Sequence of chain 3.F:
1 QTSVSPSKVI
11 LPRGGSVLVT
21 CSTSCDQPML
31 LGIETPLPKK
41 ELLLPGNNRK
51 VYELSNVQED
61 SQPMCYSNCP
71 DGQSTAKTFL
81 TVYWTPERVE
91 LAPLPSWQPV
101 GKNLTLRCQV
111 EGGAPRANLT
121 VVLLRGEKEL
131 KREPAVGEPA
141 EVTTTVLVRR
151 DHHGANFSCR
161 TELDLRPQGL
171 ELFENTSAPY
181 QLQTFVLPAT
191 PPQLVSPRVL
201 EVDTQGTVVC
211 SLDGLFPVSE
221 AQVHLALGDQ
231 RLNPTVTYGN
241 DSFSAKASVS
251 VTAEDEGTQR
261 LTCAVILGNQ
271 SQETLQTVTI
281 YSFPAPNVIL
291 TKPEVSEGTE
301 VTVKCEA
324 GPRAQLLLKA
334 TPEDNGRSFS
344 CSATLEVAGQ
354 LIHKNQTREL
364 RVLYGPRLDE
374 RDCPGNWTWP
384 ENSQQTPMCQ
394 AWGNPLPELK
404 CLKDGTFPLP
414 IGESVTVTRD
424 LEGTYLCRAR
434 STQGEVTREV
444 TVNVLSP

Binding-site contacts:
Ligand atom C7 contacts residue PRO86 of chain 3.F at 4.3 Å (hydrophobic).
Ligand atom C8 contacts residue ARG88 of chain 3.F at 4.3 Å.
Ligand atom C5 contacts residue ASN175 of chain 3.F at 3.6 Å.
Ligand atom O3 contacts residue NAG1 of chain 3.K at 3.9 Å.
Ligand atom O5 contacts residue THR85 of chain 3.F at 4.3 Å.
Ligand atom O6 contacts residue THR85 of chain 3.F at 4.4 Å.
Ligand atom C3 contacts residue THR85 of chain 3.F at 4.4 Å.
Ligand atom C1 contacts residue GLU174 of chain 3.F at 4.1 Å.
Ligand atom C8 contacts residue ASN175 of chain 3.F at 4.5 Å.
Ligand atom C8 contacts residue GLU87 of chain 3.F at 3.6 Å.
Ligand atom N2 contacts residue THR85 of chain 3.F at 4.5 Å.
Ligand atom C3 contacts residue NAG1 of chain 3.K at 3.7 Å.
Ligand atom O6 contacts residue GLU174 of chain 3.F at 3.8 Å.
Ligand atom C2 contacts residue ASN175 of chain 3.F at 2.4 Å.
Ligand atom C1 contacts residue ASN175 of chain 3.F at 1.4 Å.
Ligand atom C8 contacts residue PRO86 of chain 3.F at 3.6 Å (hydrophobic).
Ligand atom C5 contacts residue NAG1 of chain 3.K at 3.8 Å.
Ligand atom N2 contacts residue ASN175 of chain 3.F at 2.9 Å (h-bond).
Ligand atom O6 contacts residue PHE173 of chain 3.F at 4.0 Å.
Ligand atom C4 contacts residue NAG1 of chain 3.K at 3.5 Å.
Ligand atom O5 contacts residue ASN175 of chain 3.F at 2.4 Å (h-bond).
Ligand atom C6 contacts residue NAG1 of chain 3.K at 4.2 Å.
Ligand atom N2 contacts residue PRO86 of chain 3.F at 3.9 Å.
Ligand atom O5 contacts residue GLU174 of chain 3.F at 3.5 Å (salt-bridge).
Ligand atom C5 contacts residue THR85 of chain 3.F at 4.0 Å.
Ligand atom O4 contacts residue NAG1 of chain 3.K at 2.3 Å (h-bond).
Ligand atom C7 contacts residue ASN175 of chain 3.F at 3.4 Å.
Ligand atom C1 contacts residue THR85 of chain 3.F at 3.8 Å.
Ligand atom C2 contacts residue THR85 of chain 3.F at 4.5 Å.
Ligand atom C4 contacts residue ASN175 of chain 3.F at 4.2 Å.
Ligand atom O7 contacts residue ASN175 of chain 3.F at 3.5 Å (h-bond).
Ligand atom C3 contacts residue ASN175 of chain 3.F at 3.8 Å.

A protein and the small-molecule ligand that binds it are described below.
Small molecule (SMILES): CC(=O)N[C@@H]1[C@@H](O)[C@H](O)[C@@H](CO)O[C@H]1O